Sequence of chain 14.A:
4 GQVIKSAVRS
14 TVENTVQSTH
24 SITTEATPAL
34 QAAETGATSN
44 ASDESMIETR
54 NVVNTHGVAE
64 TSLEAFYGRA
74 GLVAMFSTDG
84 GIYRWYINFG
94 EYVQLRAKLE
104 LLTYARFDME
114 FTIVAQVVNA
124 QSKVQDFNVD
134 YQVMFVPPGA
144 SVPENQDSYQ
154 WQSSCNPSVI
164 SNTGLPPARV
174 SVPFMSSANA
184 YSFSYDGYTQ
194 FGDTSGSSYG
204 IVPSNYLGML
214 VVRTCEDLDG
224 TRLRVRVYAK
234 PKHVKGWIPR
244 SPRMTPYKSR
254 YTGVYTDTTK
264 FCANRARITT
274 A

The small molecule below binds the protein below.
Small molecule (SMILES): NCC(=O)O

Binding-site contacts:
Ligand atom N contacts residue MET247 of chain 14.A at 3.8 Å.
Ligand atom OXT contacts residue ASP235 of chain 14.C at 2.9 Å (salt-bridge).
Ligand atom OXT contacts residue CYS1 of chain 14.E at 2.7 Å (h-bond).
Ligand atom OXT contacts residue PHE264 of chain 14.A at 4.2 Å.
Ligand atom CA contacts residue PHE264 of chain 14.A at 3.1 Å (hydrophobic).
Ligand atom N contacts residue CYS1 of chain 14.E at 1.3 Å.
Ligand atom CA contacts residue CYS1 of chain 14.E at 2.4 Å (hydrophobic).
Ligand atom O contacts residue SER96 of chain 14.C at 3.6 Å.
Ligand atom O contacts residue ASP235 of chain 14.C at 4.5 Å.
Ligand atom C contacts residue GLN95 of chain 14.C at 3.1 Å.
Ligand atom C contacts residue CYS1 of chain 14.E at 2.8 Å (hydrophobic).
Ligand atom C contacts residue ASP235 of chain 14.C at 4.0 Å.
Ligand atom O contacts residue CYS1 of chain 14.E at 3.7 Å.
Ligand atom O contacts residue PHE264 of chain 14.A at 3.9 Å.
Ligand atom CA contacts residue CYS265 of chain 14.A at 4.4 Å (hydrophobic).
Ligand atom OXT contacts residue GLN95 of chain 14.C at 2.7 Å (h-bond).
Ligand atom CA contacts residue MET247 of chain 14.A at 4.1 Å (hydrophobic).
Ligand atom C contacts residue PHE264 of chain 14.A at 3.8 Å (hydrophobic).
Ligand atom C contacts residue MET247 of chain 14.A at 3.9 Å (hydrophobic).
Ligand atom O contacts residue MET247 of chain 14.A at 3.4 Å (h-bond).
Ligand atom N contacts residue PHE264 of chain 14.A at 3.5 Å (h-bond).
Ligand atom CA contacts residue GLN95 of chain 14.C at 4.2 Å.
Ligand atom O contacts residue GLN95 of chain 14.C at 3.3 Å (h-bond).

Sequence of chain 14.C:
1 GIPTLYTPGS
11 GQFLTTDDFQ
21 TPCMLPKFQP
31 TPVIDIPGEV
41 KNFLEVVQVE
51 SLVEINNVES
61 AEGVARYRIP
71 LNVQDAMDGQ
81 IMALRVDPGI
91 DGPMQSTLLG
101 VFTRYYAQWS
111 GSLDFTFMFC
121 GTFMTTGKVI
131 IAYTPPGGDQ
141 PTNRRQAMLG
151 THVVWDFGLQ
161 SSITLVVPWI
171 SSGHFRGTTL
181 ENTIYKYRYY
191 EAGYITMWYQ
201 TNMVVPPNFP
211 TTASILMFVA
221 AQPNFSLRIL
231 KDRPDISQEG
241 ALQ